The protein below binds the small molecule below.
Small molecule (SMILES): CC[C@H](C)[C@H](NC(=O)[C@@H](N)CC(=O)O)C(=O)N[C@@H](CC(N)=O)C(=O)N[C@@H](Cc1ccccc1)C(=O)N[C@@H](CO)C(=O)N[C@@H](CO)C(=O)N[C@H](C=O)CC(C)C

Sequence of chain 38.T:
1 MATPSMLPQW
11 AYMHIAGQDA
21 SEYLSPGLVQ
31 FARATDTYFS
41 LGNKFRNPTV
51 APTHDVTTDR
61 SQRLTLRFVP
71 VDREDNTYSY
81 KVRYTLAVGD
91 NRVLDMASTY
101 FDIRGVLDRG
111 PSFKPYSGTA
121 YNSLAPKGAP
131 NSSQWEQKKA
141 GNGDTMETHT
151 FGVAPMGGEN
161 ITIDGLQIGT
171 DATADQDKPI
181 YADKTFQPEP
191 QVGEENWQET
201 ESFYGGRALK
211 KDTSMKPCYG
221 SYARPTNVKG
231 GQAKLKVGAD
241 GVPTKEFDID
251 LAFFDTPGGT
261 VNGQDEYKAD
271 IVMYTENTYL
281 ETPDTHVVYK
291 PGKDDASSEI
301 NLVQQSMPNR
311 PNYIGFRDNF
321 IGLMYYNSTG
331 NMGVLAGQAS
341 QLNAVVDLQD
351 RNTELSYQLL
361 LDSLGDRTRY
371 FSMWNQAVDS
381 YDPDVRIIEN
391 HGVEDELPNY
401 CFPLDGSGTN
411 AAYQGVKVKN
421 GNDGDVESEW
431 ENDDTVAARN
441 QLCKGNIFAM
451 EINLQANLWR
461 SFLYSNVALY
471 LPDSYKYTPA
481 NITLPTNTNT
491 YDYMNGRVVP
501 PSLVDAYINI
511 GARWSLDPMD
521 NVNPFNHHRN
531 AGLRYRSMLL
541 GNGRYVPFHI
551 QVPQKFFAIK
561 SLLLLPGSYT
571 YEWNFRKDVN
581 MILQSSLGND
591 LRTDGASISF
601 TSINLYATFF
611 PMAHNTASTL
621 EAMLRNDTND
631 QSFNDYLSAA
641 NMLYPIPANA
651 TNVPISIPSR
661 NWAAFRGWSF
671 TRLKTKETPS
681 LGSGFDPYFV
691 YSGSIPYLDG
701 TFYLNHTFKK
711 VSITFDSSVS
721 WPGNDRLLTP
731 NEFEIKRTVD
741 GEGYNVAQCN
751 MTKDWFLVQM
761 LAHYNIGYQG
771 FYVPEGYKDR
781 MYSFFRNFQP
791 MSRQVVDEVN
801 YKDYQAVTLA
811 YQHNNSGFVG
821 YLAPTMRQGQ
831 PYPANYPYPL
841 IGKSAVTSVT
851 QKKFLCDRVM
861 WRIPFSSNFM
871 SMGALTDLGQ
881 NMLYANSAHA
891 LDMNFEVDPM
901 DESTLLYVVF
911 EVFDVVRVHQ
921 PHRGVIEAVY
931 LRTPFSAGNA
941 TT

Binding-site contacts:
Ligand atom N contacts residue PHE45 of chain 38.U at 3.4 Å (h-bond).
Ligand atom O contacts residue GLY42 of chain 38.U at 2.9 Å (h-bond).
Ligand atom O contacts residue TYR636 of chain 38.T at 3.5 Å (h-bond).
Ligand atom CG2 contacts residue LEU637 of chain 38.T at 3.8 Å (hydrophobic).
Ligand atom N contacts residue TYR636 of chain 38.T at 3.8 Å.
Ligand atom CZ contacts residue ASN634 of chain 38.T at 3.8 Å.
Ligand atom CA contacts residue ASN47 of chain 38.U at 3.8 Å.
Ligand atom O contacts residue TYR636 of chain 38.T at 3.1 Å (h-bond).
Ligand atom CA contacts residue GLY42 of chain 38.U at 3.6 Å.
Ligand atom CB contacts residue GLY42 of chain 38.U at 3.7 Å.
Ligand atom CG1 contacts residue GLU911 of chain 38.T at 3.7 Å.
Ligand atom N contacts residue ASN47 of chain 38.U at 3.8 Å.
Ligand atom O contacts residue ASN47 of chain 38.U at 3.3 Å (h-bond).
Ligand atom OD2 contacts residue PRO864 of chain 38.T at 3.7 Å.
Ligand atom CD1 contacts residue SER21 of chain 38.U at 3.6 Å.
Ligand atom N contacts residue ARG46 of chain 38.U at 3.5 Å (salt-bridge).
Ligand atom N contacts residue GLY42 of chain 38.U at 3.2 Å (h-bond).
Ligand atom CD1 contacts residue LEU637 of chain 38.T at 3.7 Å (hydrophobic).
Ligand atom CB contacts residue GLY42 of chain 38.U at 3.5 Å.
Ligand atom CG2 contacts residue TYR636 of chain 38.T at 3.4 Å (hydrophobic).
Ligand atom OD1 contacts residue ARG862 of chain 38.T at 3.1 Å.
Ligand atom OD2 contacts residue SER871 of chain 38.T at 3.2 Å (h-bond).
Ligand atom OD1 contacts residue ALA762 of chain 38.T at 3.5 Å.
Ligand atom CZ contacts residue PHE633 of chain 38.T at 3.7 Å (hydrophobic).
Ligand atom CA contacts residue GLU911 of chain 38.T at 3.8 Å.
Ligand atom O contacts residue GLU911 of chain 38.T at 3.1 Å (salt-bridge).
Ligand atom C contacts residue GLY42 of chain 38.U at 3.5 Å.
Ligand atom CD1 contacts residue ALA20 of chain 38.U at 3.7 Å (hydrophobic).
Ligand atom CA contacts residue TYR636 of chain 38.T at 3.7 Å (hydrophobic).
Ligand atom O contacts residue ARG666 of chain 38.T at 3.1 Å (salt-bridge).
Ligand atom C contacts residue GLU911 of chain 38.T at 3.3 Å.
Ligand atom OD1 contacts residue ALA874 of chain 38.T at 3.7 Å.
Ligand atom CB contacts residue PHE45 of chain 38.U at 3.3 Å (hydrophobic).
Ligand atom O contacts residue ARG46 of chain 38.U at 3.5 Å (salt-bridge).
Ligand atom CD1 contacts residue ASN634 of chain 38.T at 3.6 Å.
Ligand atom CA contacts residue PHE45 of chain 38.U at 3.6 Å (hydrophobic).
Ligand atom N contacts residue SER871 of chain 38.T at 3.5 Å (h-bond).
Ligand atom CD1 contacts residue ARG33 of chain 38.U at 3.8 Å.
Ligand atom ND2 contacts residue ARG666 of chain 38.T at 3.4 Å (salt-bridge).
Ligand atom CE1 contacts residue ASN634 of chain 38.T at 3.4 Å.

Sequence of chain 38.U:
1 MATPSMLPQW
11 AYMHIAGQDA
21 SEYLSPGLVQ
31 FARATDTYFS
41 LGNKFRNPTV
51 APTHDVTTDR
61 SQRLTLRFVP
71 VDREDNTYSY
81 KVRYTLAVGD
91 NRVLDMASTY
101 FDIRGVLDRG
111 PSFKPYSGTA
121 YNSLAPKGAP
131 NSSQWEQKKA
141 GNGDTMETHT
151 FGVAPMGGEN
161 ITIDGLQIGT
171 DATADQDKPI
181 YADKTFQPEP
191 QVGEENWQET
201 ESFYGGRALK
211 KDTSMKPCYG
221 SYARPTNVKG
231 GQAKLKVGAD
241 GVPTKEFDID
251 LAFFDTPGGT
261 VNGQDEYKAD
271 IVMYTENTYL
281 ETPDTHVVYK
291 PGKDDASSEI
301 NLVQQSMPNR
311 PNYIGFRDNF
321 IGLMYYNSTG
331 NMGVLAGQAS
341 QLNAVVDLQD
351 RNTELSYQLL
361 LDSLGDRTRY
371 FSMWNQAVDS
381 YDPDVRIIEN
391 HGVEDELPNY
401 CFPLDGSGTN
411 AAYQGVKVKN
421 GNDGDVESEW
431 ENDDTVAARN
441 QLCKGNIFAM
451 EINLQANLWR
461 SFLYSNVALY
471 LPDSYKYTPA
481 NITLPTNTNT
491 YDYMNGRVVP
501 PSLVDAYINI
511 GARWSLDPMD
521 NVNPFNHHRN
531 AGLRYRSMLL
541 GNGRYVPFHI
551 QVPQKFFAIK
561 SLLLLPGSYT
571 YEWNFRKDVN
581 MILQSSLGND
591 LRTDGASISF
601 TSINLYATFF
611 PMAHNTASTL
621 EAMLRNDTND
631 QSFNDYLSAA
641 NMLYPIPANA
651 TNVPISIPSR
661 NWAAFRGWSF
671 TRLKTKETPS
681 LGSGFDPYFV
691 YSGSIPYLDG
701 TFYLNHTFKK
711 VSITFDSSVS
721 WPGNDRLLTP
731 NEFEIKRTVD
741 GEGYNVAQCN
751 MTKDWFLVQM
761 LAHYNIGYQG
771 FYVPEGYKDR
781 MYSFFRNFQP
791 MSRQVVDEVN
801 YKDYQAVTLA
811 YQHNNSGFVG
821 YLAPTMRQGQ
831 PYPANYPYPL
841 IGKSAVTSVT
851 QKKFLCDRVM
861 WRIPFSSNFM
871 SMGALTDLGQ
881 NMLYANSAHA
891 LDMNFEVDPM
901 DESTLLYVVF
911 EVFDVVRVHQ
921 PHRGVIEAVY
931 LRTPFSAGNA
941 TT